Binding-site contacts:
Ligand atom C13 contacts residue ILE24 of chain 1.A at 3.6 Å (hydrophobic).
Ligand atom C16 contacts residue ASN143 of chain 1.A at 3.3 Å.
Ligand atom C1 contacts residue PHE93 of chain 1.A at 4.0 Å (hydrophobic).
Ligand atom C1 contacts residue LYS95 of chain 1.A at 3.2 Å.
Ligand atom C3 contacts residue GLY97 of chain 1.A at 3.4 Å.
Ligand atom O2 contacts residue LEU44 of chain 1.A at 3.7 Å.
Ligand atom N2 contacts residue ASN143 of chain 1.A at 2.7 Å (h-bond).
Ligand atom C11 contacts residue ILE24 of chain 1.A at 3.4 Å (hydrophobic).
Ligand atom N3 contacts residue LEU145 of chain 1.A at 3.5 Å.
Ligand atom N4 contacts residue GLU92 of chain 1.A at 2.6 Å (salt-bridge).
Ligand atom C2 contacts residue GLY97 of chain 1.A at 3.4 Å.
Ligand atom C8 contacts residue VAL94 of chain 1.A at 3.8 Å (hydrophobic).
Ligand atom C1 contacts residue VAL94 of chain 1.A at 3.9 Å (hydrophobic).
Ligand atom C17 contacts residue LEU145 of chain 1.A at 3.7 Å (hydrophobic).
Ligand atom C5 contacts residue LEU16 of chain 1.A at 3.7 Å (hydrophobic).
Ligand atom C12 contacts residue ILE24 of chain 1.A at 3.5 Å (hydrophobic).
Ligand atom C14 contacts residue GLY19 of chain 1.A at 3.9 Å.
Ligand atom C2 contacts residue VAL94 of chain 1.A at 3.3 Å (hydrophobic).
Ligand atom C17 contacts residue GLU92 of chain 1.A at 3.5 Å.
Ligand atom O2 contacts residue PHE93 of chain 1.A at 3.5 Å.
Ligand atom C7 contacts residue GLY97 of chain 1.A at 3.7 Å.
Ligand atom C16 contacts residue LYS142 of chain 1.A at 3.8 Å.
Ligand atom O2 contacts residue VAL94 of chain 1.A at 2.7 Å (h-bond).
Ligand atom C17 contacts residue LEU44 of chain 1.A at 3.4 Å (hydrophobic).
Ligand atom C14 contacts residue GLN18 of chain 1.A at 3.7 Å.
Ligand atom C1 contacts residue GLY97 of chain 1.A at 3.9 Å.
Ligand atom N1 contacts residue ILE24 of chain 1.A at 3.0 Å.
Ligand atom C2 contacts residue LYS95 of chain 1.A at 3.8 Å.
Ligand atom C10 contacts residue LEU145 of chain 1.A at 4.0 Å (hydrophobic).
Ligand atom N3 contacts residue LEU44 of chain 1.A at 3.3 Å.
Ligand atom C10 contacts residue ILE24 of chain 1.A at 3.7 Å (hydrophobic).
Ligand atom N4 contacts residue LEU44 of chain 1.A at 3.6 Å.
Ligand atom C2 contacts residue PHE93 of chain 1.A at 3.8 Å (hydrophobic).
Ligand atom N4 contacts residue LEU145 of chain 1.A at 3.8 Å.
Ligand atom C9 contacts residue LEU44 of chain 1.A at 3.6 Å (hydrophobic).
Ligand atom C17 contacts residue VAL94 of chain 1.A at 3.7 Å (hydrophobic).
Ligand atom C15 contacts residue ASN143 of chain 1.A at 3.2 Å.
Ligand atom C4 contacts residue LEU16 of chain 1.A at 3.7 Å (hydrophobic).
Ligand atom C13 contacts residue GLN18 of chain 1.A at 3.9 Å.
Ligand atom O2 contacts residue GLU92 of chain 1.A at 3.6 Å.

Sequence of chain 1.A:
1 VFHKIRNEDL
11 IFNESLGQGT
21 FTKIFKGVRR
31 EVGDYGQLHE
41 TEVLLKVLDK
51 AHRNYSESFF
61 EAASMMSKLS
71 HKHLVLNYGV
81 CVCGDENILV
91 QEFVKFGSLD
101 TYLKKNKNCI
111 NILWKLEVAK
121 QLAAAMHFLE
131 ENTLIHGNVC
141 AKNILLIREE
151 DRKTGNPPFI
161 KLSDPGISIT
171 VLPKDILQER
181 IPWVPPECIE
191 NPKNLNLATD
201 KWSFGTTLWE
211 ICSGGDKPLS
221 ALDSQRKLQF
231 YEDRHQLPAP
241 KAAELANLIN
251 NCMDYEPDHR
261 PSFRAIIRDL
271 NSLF

A small-molecule ligand and the protein it binds are described below.
Small molecule (SMILES): NC(=O)Nc1cc(-c2cccc(F)c2)sc1C(=O)N[C@H]1CCCNC1